Sequence of chain 44.A:
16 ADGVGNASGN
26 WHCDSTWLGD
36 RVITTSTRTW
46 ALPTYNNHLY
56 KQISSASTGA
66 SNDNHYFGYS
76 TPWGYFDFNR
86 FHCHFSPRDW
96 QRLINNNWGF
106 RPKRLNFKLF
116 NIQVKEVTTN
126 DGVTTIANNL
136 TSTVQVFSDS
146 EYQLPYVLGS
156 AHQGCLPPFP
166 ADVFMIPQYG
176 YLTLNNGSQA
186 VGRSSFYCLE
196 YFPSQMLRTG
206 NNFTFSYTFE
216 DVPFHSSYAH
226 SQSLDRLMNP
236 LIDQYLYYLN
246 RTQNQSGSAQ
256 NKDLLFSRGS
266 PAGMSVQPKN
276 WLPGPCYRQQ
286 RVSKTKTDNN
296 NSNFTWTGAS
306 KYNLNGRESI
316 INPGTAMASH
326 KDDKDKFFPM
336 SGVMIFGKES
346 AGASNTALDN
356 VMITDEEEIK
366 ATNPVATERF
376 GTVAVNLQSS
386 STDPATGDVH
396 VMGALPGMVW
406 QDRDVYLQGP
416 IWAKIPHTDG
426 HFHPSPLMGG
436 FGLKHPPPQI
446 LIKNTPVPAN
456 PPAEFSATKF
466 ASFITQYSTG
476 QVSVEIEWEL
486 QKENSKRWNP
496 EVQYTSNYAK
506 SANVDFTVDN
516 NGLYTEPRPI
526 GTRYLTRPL

Binding-site contacts:
Ligand atom C8 contacts residue PRO218 of chain 44.A at 4.2 Å (hydrophobic).
Ligand atom N6 contacts residue SER430 of chain 44.A at 3.7 Å.
Ligand atom N7 contacts residue PRO429 of chain 44.A at 4.3 Å.
Ligand atom O1P contacts residue LYS439 of chain 44.A at 2.6 Å.
Ligand atom O5' contacts residue LYS439 of chain 44.A at 3.8 Å.
Ligand atom P contacts residue LYS439 of chain 44.A at 3.3 Å.
Ligand atom N1 contacts residue HIS428 of chain 44.A at 3.3 Å.
Ligand atom N7 contacts residue GLY437 of chain 44.A at 3.5 Å (h-bond).
Ligand atom C5 contacts residue PRO218 of chain 44.A at 4.0 Å (hydrophobic).
Ligand atom O2P contacts residue HIS426 of chain 44.A at 3.6 Å.
Ligand atom N6 contacts residue ASP407 of chain 44.A at 3.6 Å (salt-bridge).
Ligand atom N9 contacts residue PRO218 of chain 44.A at 4.2 Å.
Ligand atom C4 contacts residue PRO218 of chain 44.A at 4.1 Å (hydrophobic).
Ligand atom O3' contacts residue GLY437 of chain 44.A at 3.9 Å.
Ligand atom C8 contacts residue VAL217 of chain 44.A at 3.5 Å (hydrophobic).
Ligand atom N6 contacts residue HIS428 of chain 44.A at 4.0 Å.
Ligand atom N7 contacts residue VAL217 of chain 44.A at 3.7 Å.
Ligand atom O3' contacts residue GLU215 of chain 44.A at 3.5 Å (salt-bridge).
Ligand atom C8 contacts residue PRO429 of chain 44.A at 4.3 Å (hydrophobic).
Ligand atom N9 contacts residue GLY437 of chain 44.A at 3.3 Å (h-bond).
Ligand atom N7 contacts residue PRO218 of chain 44.A at 4.0 Å.
Ligand atom C1' contacts residue GLY437 of chain 44.A at 3.3 Å.
Ligand atom C6 contacts residue PRO218 of chain 44.A at 4.2 Å (hydrophobic).
Ligand atom C3' contacts residue GLU215 of chain 44.A at 3.3 Å.
Ligand atom N9 contacts residue VAL217 of chain 44.A at 4.4 Å.
Ligand atom C2' contacts residue GLY437 of chain 44.A at 2.8 Å.
Ligand atom O3' contacts residue LYS439 of chain 44.A at 3.5 Å.
Ligand atom O3' contacts residue ILE420 of chain 44.A at 4.2 Å.
Ligand atom O1P contacts residue HIS426 of chain 44.A at 2.7 Å (h-bond).
Ligand atom O3P contacts residue LYS439 of chain 44.A at 2.9 Å.
Ligand atom C6 contacts residue SER430 of chain 44.A at 4.2 Å.
Ligand atom N3 contacts residue PRO429 of chain 44.A at 4.4 Å.
Ligand atom C6 contacts residue HIS428 of chain 44.A at 4.2 Å.
Ligand atom C2' contacts residue ASP216 of chain 44.A at 4.3 Å.
Ligand atom C3' contacts residue GLY437 of chain 44.A at 3.9 Å.
Ligand atom C2 contacts residue HIS428 of chain 44.A at 3.8 Å.
Ligand atom P contacts residue HIS426 of chain 44.A at 3.9 Å.
Ligand atom C2' contacts residue GLU215 of chain 44.A at 3.6 Å.
Ligand atom N9 contacts residue PRO429 of chain 44.A at 4.3 Å.
Ligand atom C8 contacts residue GLY437 of chain 44.A at 2.8 Å.

A protein and the small-molecule ligand that binds it are described below.
Small molecule (SMILES): Nc1ncnc2c1ncn2[C@@H]1C[C@@H](O)[C@@H](COP(=O)(O)O)O1